Sequence of chain 1.B:
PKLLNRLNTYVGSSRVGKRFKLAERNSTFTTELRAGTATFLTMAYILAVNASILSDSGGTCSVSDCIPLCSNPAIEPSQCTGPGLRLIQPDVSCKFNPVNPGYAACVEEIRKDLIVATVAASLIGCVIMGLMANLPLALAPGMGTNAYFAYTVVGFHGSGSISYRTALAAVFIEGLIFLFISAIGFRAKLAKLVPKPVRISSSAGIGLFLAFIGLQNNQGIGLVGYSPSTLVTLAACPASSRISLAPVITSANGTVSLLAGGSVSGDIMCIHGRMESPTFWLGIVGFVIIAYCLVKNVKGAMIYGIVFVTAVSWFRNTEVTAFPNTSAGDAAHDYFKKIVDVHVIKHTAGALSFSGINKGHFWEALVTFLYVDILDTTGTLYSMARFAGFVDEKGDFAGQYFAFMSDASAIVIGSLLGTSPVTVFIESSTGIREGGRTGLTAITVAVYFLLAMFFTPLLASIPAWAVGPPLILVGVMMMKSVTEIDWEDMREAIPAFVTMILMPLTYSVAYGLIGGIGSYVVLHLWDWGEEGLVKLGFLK

Binding-site contacts:
Ligand atom C3 contacts residue SER88 of chain 1.A at 4.5 Å.
Ligand atom O4 contacts residue THR272 of chain 1.B at 4.5 Å.
Ligand atom O7 contacts residue SER88 of chain 1.A at 4.3 Å.
Ligand atom C1 contacts residue ASN270 of chain 1.B at 1.4 Å.
Ligand atom C2 contacts residue THR272 of chain 1.B at 3.9 Å.
Ligand atom C5 contacts residue ASN270 of chain 1.B at 3.7 Å.
Ligand atom C1 contacts residue PRO90 of chain 1.A at 4.5 Å (hydrophobic).
Ligand atom O3 contacts residue THR272 of chain 1.B at 4.4 Å.
Ligand atom O5 contacts residue PRO90 of chain 1.A at 3.7 Å.
Ligand atom C1 contacts residue THR272 of chain 1.B at 3.4 Å.
Ligand atom C8 contacts residue ARG103 of chain 1.A at 4.2 Å.
Ligand atom O5 contacts residue THR272 of chain 1.B at 3.9 Å.
Ligand atom N2 contacts residue SER88 of chain 1.A at 3.6 Å (h-bond).
Ligand atom C5 contacts residue THR272 of chain 1.B at 3.6 Å.
Ligand atom N2 contacts residue THR272 of chain 1.B at 3.6 Å.
Ligand atom N2 contacts residue ASN270 of chain 1.B at 2.9 Å (h-bond).
Ligand atom C2 contacts residue ASN270 of chain 1.B at 2.5 Å.
Ligand atom C7 contacts residue SER88 of chain 1.A at 4.1 Å.
Ligand atom C2 contacts residue SER88 of chain 1.A at 3.1 Å.
Ligand atom C8 contacts residue ILE105 of chain 1.A at 3.9 Å (hydrophobic).
Ligand atom C3 contacts residue THR272 of chain 1.B at 3.6 Å.
Ligand atom O5 contacts residue ASN89 of chain 1.A at 4.4 Å.
Ligand atom O5 contacts residue SER88 of chain 1.A at 3.5 Å (h-bond).
Ligand atom O5 contacts residue ASN270 of chain 1.B at 2.4 Å (h-bond).
Ligand atom C1 contacts residue SER88 of chain 1.A at 3.1 Å.
Ligand atom C4 contacts residue THR272 of chain 1.B at 4.2 Å.
Ligand atom C6 contacts residue PRO90 of chain 1.A at 4.5 Å (hydrophobic).
Ligand atom C4 contacts residue ASN270 of chain 1.B at 4.3 Å.
Ligand atom C1 contacts residue SER268 of chain 1.B at 4.1 Å.
Ligand atom O5 contacts residue SER268 of chain 1.B at 4.5 Å.
Ligand atom C3 contacts residue ASN270 of chain 1.B at 3.8 Å.
Ligand atom C7 contacts residue ASN270 of chain 1.B at 4.0 Å.

Sequence of chain 1.A:
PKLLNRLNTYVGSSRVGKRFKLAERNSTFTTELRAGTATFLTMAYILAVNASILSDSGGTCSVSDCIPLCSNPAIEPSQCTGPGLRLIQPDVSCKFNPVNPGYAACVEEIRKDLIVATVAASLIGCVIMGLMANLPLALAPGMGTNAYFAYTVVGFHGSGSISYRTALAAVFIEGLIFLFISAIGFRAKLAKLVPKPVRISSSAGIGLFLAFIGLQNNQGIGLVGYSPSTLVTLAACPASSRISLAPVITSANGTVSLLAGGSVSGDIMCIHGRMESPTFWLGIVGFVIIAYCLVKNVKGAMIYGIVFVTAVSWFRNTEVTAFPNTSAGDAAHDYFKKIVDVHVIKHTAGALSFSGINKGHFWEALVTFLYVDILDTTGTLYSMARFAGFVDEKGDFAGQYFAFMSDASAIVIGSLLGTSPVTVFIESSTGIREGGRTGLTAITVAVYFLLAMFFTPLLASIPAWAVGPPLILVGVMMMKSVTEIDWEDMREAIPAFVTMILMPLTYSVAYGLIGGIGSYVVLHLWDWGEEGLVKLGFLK

This protein binds this small molecule.
Small molecule (SMILES): CC(=O)N[C@H]1[C@H](O[C@H]2[C@H](O)[C@@H](NC(C)=O)CO[C@@H]2CO)O[C@H](CO)[C@@H](O)[C@@H]1O